This small molecule binds to this protein.
Small molecule (SMILES): C=C[C@@]1(C)CC(=O)[C@]2(O)[C@@]3(C)[C@@H](O)CCC(C)(C)[C@@H]3[C@H](O)[C@H](OC(C)=O)[C@@]2(C)O1

Sequence of chain 1.B:
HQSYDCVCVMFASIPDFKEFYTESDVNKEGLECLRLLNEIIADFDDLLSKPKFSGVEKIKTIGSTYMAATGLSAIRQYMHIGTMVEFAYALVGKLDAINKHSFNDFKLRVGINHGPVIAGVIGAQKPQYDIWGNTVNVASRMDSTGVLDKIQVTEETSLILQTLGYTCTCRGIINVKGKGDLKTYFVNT

Binding-site contacts:
Ligand atom O6 contacts residue GLY72 of chain 1.B at 3.7 Å.
Ligand atom C5 contacts residue GLY72 of chain 1.B at 4.0 Å.
Ligand atom C2 contacts residue VAL156 of chain 1.A at 3.7 Å (hydrophobic).
Ligand atom C19 contacts residue ASN160 of chain 1.A at 3.7 Å.
Ligand atom C17 contacts residue THR157 of chain 1.A at 3.5 Å.
Ligand atom C2 contacts residue VAL151 of chain 1.A at 4.2 Å (hydrophobic).
Ligand atom C18 contacts residue GLY72 of chain 1.B at 4.1 Å.
Ligand atom C18 contacts residue ILE71 of chain 1.B at 3.8 Å (hydrophobic).
Ligand atom O5 contacts residue SER73 of chain 1.B at 3.1 Å (h-bond).
Ligand atom C16 contacts residue TYR30 of chain 1.B at 3.8 Å (hydrophobic).
Ligand atom O2 contacts residue VAL151 of chain 1.A at 2.8 Å (h-bond).
Ligand atom C20 contacts residue THR157 of chain 1.A at 3.9 Å.
Ligand atom C3 contacts residue TYR88 of chain 1.A at 3.8 Å (hydrophobic).
Ligand atom O7 contacts residue TRP152 of chain 1.A at 3.9 Å.
Ligand atom C11 contacts residue SER153 of chain 1.A at 4.2 Å.
Ligand atom C12 contacts residue TRP152 of chain 1.A at 4.2 Å (hydrophobic).
Ligand atom C11 contacts residue THR157 of chain 1.A at 3.6 Å.
Ligand atom C6 contacts residue GLY72 of chain 1.B at 4.0 Å.
Ligand atom O7 contacts residue SER153 of chain 1.A at 3.2 Å (h-bond).
Ligand atom C3 contacts residue PHE39 of chain 1.A at 3.9 Å (hydrophobic).
Ligand atom C15 contacts residue LEU46 of chain 1.B at 3.9 Å (hydrophobic).
Ligand atom C1 contacts residue VAL156 of chain 1.A at 3.8 Å (hydrophobic).
Ligand atom O2 contacts residue TRP152 of chain 1.A at 3.5 Å.
Ligand atom C15 contacts residue TRP152 of chain 1.A at 3.9 Å (hydrophobic).
Ligand atom O6 contacts residue TRP152 of chain 1.A at 3.5 Å.
Ligand atom O7 contacts residue THR157 of chain 1.A at 3.3 Å (h-bond).
Ligand atom O7 contacts residue VAL156 of chain 1.A at 3.7 Å.
Ligand atom O5 contacts residue GLY72 of chain 1.B at 4.0 Å.
Ligand atom C20 contacts residue VAL156 of chain 1.A at 4.1 Å (hydrophobic).
Ligand atom C2 contacts residue PHE39 of chain 1.A at 3.5 Å (hydrophobic).
Ligand atom C21 contacts residue SER73 of chain 1.B at 3.9 Å.
Ligand atom C18 contacts residue LEU83 of chain 1.A at 4.0 Å (hydrophobic).
Ligand atom C14 contacts residue PHE26 of chain 1.B at 3.6 Å (hydrophobic).
Ligand atom C12 contacts residue SER153 of chain 1.A at 4.2 Å.
Ligand atom C7 contacts residue GLY72 of chain 1.B at 3.8 Å.
Ligand atom C12 contacts residue THR157 of chain 1.A at 3.9 Å.
Ligand atom C19 contacts residue PHE39 of chain 1.A at 3.9 Å (hydrophobic).
Ligand atom C1 contacts residue VAL151 of chain 1.A at 3.6 Å (hydrophobic).
Ligand atom C15 contacts residue PHE26 of chain 1.B at 3.7 Å (hydrophobic).
Ligand atom C2 contacts residue TYR88 of chain 1.A at 4.2 Å (hydrophobic).

Sequence of chain 1.A:
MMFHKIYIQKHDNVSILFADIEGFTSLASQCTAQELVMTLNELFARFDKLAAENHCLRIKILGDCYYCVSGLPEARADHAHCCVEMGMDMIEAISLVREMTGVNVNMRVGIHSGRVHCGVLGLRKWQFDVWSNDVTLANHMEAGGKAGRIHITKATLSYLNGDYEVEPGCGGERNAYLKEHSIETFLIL